Binding-site contacts:
Ligand atom CAA contacts residue SER220 of chain 1.A at 3.2 Å.
Ligand atom CAS contacts residue TRP183 of chain 1.A at 4.1 Å (hydrophobic).
Ligand atom CAK contacts residue VAL158 of chain 1.A at 4.0 Å (hydrophobic).
Ligand atom CAI contacts residue LEU135 of chain 1.A at 3.4 Å (hydrophobic).
Ligand atom OAD contacts residue PRO128 of chain 1.A at 4.1 Å.
Ligand atom CAO contacts residue GOL1 of chain 1.D at 3.8 Å.
Ligand atom CAR contacts residue LEU135 of chain 1.A at 4.0 Å (hydrophobic).
Ligand atom CAV contacts residue GOL1 of chain 1.D at 4.0 Å.
Ligand atom OAD contacts residue PRO192 of chain 1.A at 3.6 Å.
Ligand atom CAF contacts residue LEU135 of chain 1.A at 3.7 Å (hydrophobic).
Ligand atom OAB contacts residue SER102 of chain 1.A at 2.6 Å (h-bond).
Ligand atom OAD contacts residue PRO188 of chain 1.A at 3.7 Å.
Ligand atom CAS contacts residue PRO188 of chain 1.A at 4.0 Å (hydrophobic).
Ligand atom OAQ contacts residue SER103 of chain 1.A at 4.0 Å.
Ligand atom OAB contacts residue HIS242 of chain 1.A at 3.9 Å.
Ligand atom OAC contacts residue LEU135 of chain 1.A at 3.7 Å.
Ligand atom OAV contacts residue SER220 of chain 1.A at 2.7 Å (h-bond).
Ligand atom CAK contacts residue LEU135 of chain 1.A at 4.1 Å (hydrophobic).
Ligand atom CAT contacts residue GOL1 of chain 1.D at 4.0 Å.
Ligand atom OAB contacts residue PRO128 of chain 1.A at 3.9 Å.
Ligand atom CAO contacts residue LEU132 of chain 1.A at 3.9 Å (hydrophobic).
Ligand atom OAE contacts residue VAL158 of chain 1.A at 3.4 Å.
Ligand atom CAQ contacts residue SER102 of chain 1.A at 3.2 Å.
Ligand atom OAC contacts residue LEU132 of chain 1.A at 3.3 Å.
Ligand atom CAS contacts residue PRO128 of chain 1.A at 4.0 Å (hydrophobic).
Ligand atom CAU contacts residue PRO128 of chain 1.A at 3.9 Å (hydrophobic).
Ligand atom CAI contacts residue LEU132 of chain 1.A at 4.1 Å (hydrophobic).
Ligand atom CAS contacts residue PRO192 of chain 1.A at 4.0 Å (hydrophobic).
Ligand atom CAI contacts residue GOL1 of chain 1.D at 3.9 Å.
Ligand atom OAQ contacts residue ILE191 of chain 1.A at 4.1 Å.
Ligand atom OAQ contacts residue PRO128 of chain 1.A at 3.6 Å.
Ligand atom OAD contacts residue ILE191 of chain 1.A at 3.6 Å.
Ligand atom OAQ contacts residue SER102 of chain 1.A at 3.2 Å (h-bond).
Ligand atom CAH contacts residue PRO188 of chain 1.A at 3.6 Å (hydrophobic).
Ligand atom CAH contacts residue PRO192 of chain 1.A at 3.7 Å (hydrophobic).
Ligand atom CAQ contacts residue PRO128 of chain 1.A at 3.7 Å (hydrophobic).
Ligand atom OAV contacts residue PRO217 of chain 1.A at 3.8 Å.
Ligand atom CAA contacts residue GLU219 of chain 1.A at 3.8 Å.
Ligand atom CAV contacts residue SER220 of chain 1.A at 2.9 Å.
Ligand atom CAU contacts residue TRP183 of chain 1.A at 4.0 Å (hydrophobic).

Sequence of chain 1.A:
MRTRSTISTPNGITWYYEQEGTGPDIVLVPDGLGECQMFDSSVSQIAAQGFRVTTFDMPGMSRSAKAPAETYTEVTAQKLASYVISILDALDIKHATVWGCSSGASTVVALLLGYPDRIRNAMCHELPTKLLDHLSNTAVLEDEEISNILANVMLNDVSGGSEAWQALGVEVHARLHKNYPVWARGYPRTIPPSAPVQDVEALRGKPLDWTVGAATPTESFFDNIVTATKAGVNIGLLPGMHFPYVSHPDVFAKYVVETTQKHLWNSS

The protein below binds the small molecule below.
Small molecule (SMILES): C[C@H](O)CCC[C@@H](O)CCC/C=C/c1cc(O)cc(O)c1C(=O)O